Binding-site contacts:
Ligand atom C3 contacts residue VAL31 of chain 53.F at 3.0 Å (hydrophobic).
Ligand atom C4 contacts residue VAL31 of chain 53.F at 3.8 Å (hydrophobic).
Ligand atom O4 contacts residue VAL31 of chain 53.F at 3.3 Å.
Ligand atom O4 contacts residue NAG1 of chain 53.DA at 3.0 Å.
Ligand atom C8 contacts residue ARG57 of chain 53.F at 4.2 Å.
Ligand atom O6 contacts residue NAG1 of chain 53.DA at 3.0 Å.
Ligand atom O1 contacts residue VAL31 of chain 53.F at 3.4 Å (h-bond).
Ligand atom O1 contacts residue SER70 of chain 53.F at 4.2 Å.
Ligand atom O3 contacts residue NAG1 of chain 53.DA at 2.6 Å (h-bond).
Ligand atom C8 contacts residue ASN69 of chain 53.F at 3.4 Å.
Ligand atom C6 contacts residue NAG1 of chain 53.DA at 4.3 Å.
Ligand atom C8 contacts residue SER70 of chain 53.F at 3.7 Å.
Ligand atom C1 contacts residue ASN69 of chain 53.F at 2.7 Å.
Ligand atom O5 contacts residue ASN69 of chain 53.F at 2.8 Å (h-bond).
Ligand atom C5 contacts residue NAG1 of chain 53.DA at 4.3 Å.
Ligand atom C5 contacts residue ASN69 of chain 53.F at 3.7 Å.
Ligand atom O1 contacts residue ASN69 of chain 53.F at 2.1 Å (h-bond).
Ligand atom C2 contacts residue ASN69 of chain 53.F at 4.2 Å.
Ligand atom C5 contacts residue VAL31 of chain 53.F at 4.2 Å (hydrophobic).
Ligand atom N2 contacts residue ASN69 of chain 53.F at 4.3 Å.
Ligand atom O1 contacts residue MET33 of chain 53.F at 3.9 Å.
Ligand atom O5 contacts residue MET33 of chain 53.F at 4.2 Å.
Ligand atom C6 contacts residue ASN69 of chain 53.F at 4.4 Å.
Ligand atom C3 contacts residue NAG1 of chain 53.DA at 3.7 Å.
Ligand atom O3 contacts residue VAL31 of chain 53.F at 3.6 Å.
Ligand atom O7 contacts residue ASN69 of chain 53.F at 3.8 Å.
Ligand atom C6 contacts residue LEU24 of chain 53.F at 4.5 Å (hydrophobic).
Ligand atom N2 contacts residue VAL31 of chain 53.F at 4.0 Å.
Ligand atom C2 contacts residue VAL31 of chain 53.F at 4.0 Å (hydrophobic).
Ligand atom C5 contacts residue MET33 of chain 53.F at 3.7 Å (hydrophobic).
Ligand atom C7 contacts residue ASN69 of chain 53.F at 3.8 Å.
Ligand atom C7 contacts residue SER70 of chain 53.F at 4.4 Å.
Ligand atom C4 contacts residue NAG1 of chain 53.DA at 3.2 Å.
Ligand atom C6 contacts residue MET33 of chain 53.F at 3.5 Å (hydrophobic).
Ligand atom C1 contacts residue VAL31 of chain 53.F at 4.3 Å (hydrophobic).

Sequence of chain 53.F:
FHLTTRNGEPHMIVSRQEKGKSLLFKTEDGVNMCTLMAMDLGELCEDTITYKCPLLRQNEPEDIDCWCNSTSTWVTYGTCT

A protein and the small-molecule ligand that binds it are described below.
Small molecule (SMILES): CC(=O)N[C@@H]1[C@@H](O)[C@H](O)[C@@H](CO)O[C@H]1O